A small-molecule ligand and the protein it binds are described below.
Small molecule (SMILES): CC[C@H](C)[C@@H]1NC(=O)[C@H](Cc2ccccc2)NC(=O)CSC[C@@H](C=O)NC(=O)[C@@H]2CCCN2C(=O)[C@H](C)NC(=O)[C@H](C)NC(=O)[C@H](CCCN=C(N)N)NC(=O)[C@H](C(C)C)NC(=O)[C@H](CC2=c3ccccc3=NC2)NC(=O)[C@H](Cc2ccc(O)cc2)NC(=O)[C@H](CC2=NC=NC2)NC(=O)CNC(=O)[C@H]([C@@H](C)O)NC1=O

Sequence of chain 1.C:
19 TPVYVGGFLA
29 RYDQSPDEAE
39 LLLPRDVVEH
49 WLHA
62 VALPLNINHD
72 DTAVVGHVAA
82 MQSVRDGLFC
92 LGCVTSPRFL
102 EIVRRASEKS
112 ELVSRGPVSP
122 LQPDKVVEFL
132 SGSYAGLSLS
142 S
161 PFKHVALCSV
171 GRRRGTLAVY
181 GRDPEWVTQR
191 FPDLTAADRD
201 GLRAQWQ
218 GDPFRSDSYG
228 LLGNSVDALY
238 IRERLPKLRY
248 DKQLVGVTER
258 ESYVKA

Binding-site contacts:
Ligand atom O contacts residue SER142 of chain 1.C at 2.9 Å (h-bond).
Ligand atom CD1 contacts residue SER142 of chain 1.C at 3.5 Å.
Ligand atom CE2 contacts residue GLY171 of chain 1.C at 3.3 Å.
Ligand atom O contacts residue ARG172 of chain 1.C at 2.7 Å (salt-bridge).
Ligand atom CB contacts residue HIS70 of chain 1.C at 3.5 Å.
Ligand atom CB contacts residue SER141 of chain 1.C at 3.4 Å.
Ligand atom CB contacts residue HIS70 of chain 1.C at 3.5 Å.
Ligand atom O contacts residue ARG172 of chain 1.C at 2.8 Å (salt-bridge).
Ligand atom CB contacts residue SER139 of chain 1.C at 3.4 Å.
Ligand atom CE2 contacts residue VAL170 of chain 1.C at 3.6 Å (hydrophobic).
Ligand atom OH contacts residue ARG174 of chain 1.C at 3.2 Å (salt-bridge).
Ligand atom CD1 contacts residue GLU38 of chain 1.C at 3.4 Å.
Ligand atom CE2 contacts residue ASP234 of chain 1.C at 3.5 Å.
Ligand atom OH contacts residue ARG172 of chain 1.C at 3.6 Å.
Ligand atom CE2 contacts residue ARG172 of chain 1.C at 3.6 Å.
Ligand atom N contacts residue SER139 of chain 1.C at 3.2 Å (h-bond).
Ligand atom CB contacts residue ARG172 of chain 1.C at 3.5 Å.
Ligand atom CE1 contacts residue ARG172 of chain 1.C at 3.5 Å.
Ligand atom CA contacts residue SER139 of chain 1.C at 3.6 Å.
Ligand atom NE1 contacts residue ILE238 of chain 1.C at 3.4 Å.
Ligand atom C contacts residue ARG172 of chain 1.C at 3.6 Å.
Ligand atom OH contacts residue GLY171 of chain 1.C at 3.5 Å (h-bond).
Ligand atom O contacts residue ARG116 of chain 1.B at 3.0 Å (salt-bridge).
Ligand atom NH1 contacts residue GLU36 of chain 1.C at 2.9 Å (salt-bridge).
Ligand atom CZ2 contacts residue ASP234 of chain 1.C at 3.4 Å.
Ligand atom CB contacts residue LEU140 of chain 1.C at 3.4 Å (hydrophobic).
Ligand atom CA contacts residue SER139 of chain 1.C at 3.5 Å.
Ligand atom CG2 contacts residue HIS70 of chain 1.C at 3.5 Å.
Ligand atom O contacts residue ARG172 of chain 1.C at 3.0 Å (salt-bridge).
Ligand atom OH contacts residue LYS244 of chain 1.C at 2.6 Å (salt-bridge).
Ligand atom N contacts residue LEU140 of chain 1.C at 3.4 Å (h-bond).
Ligand atom CZ contacts residue ARG172 of chain 1.C at 3.5 Å.
Ligand atom CA contacts residue LEU140 of chain 1.C at 3.3 Å (hydrophobic).
Ligand atom O contacts residue SER139 of chain 1.C at 3.3 Å (h-bond).
Ligand atom O contacts residue SER141 of chain 1.C at 3.4 Å.
Ligand atom CG2 contacts residue ASN69 of chain 1.C at 3.5 Å.
Ligand atom N contacts residue SER139 of chain 1.C at 3.1 Å (h-bond).
Ligand atom NE2 contacts residue ASN69 of chain 1.C at 2.8 Å (h-bond).
Ligand atom NE1 contacts residue ASP234 of chain 1.C at 3.1 Å (salt-bridge).
Ligand atom C contacts residue SER139 of chain 1.C at 3.0 Å.

Sequence of chain 1.B:
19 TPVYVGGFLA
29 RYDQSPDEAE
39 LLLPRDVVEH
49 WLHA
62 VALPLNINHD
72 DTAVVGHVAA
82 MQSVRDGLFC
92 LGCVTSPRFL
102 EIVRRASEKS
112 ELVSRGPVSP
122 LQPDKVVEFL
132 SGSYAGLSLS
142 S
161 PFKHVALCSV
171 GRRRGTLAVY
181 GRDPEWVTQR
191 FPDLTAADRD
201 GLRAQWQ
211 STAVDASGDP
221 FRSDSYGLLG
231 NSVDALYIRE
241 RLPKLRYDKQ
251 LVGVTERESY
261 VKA